This small molecule binds to this protein.
Small molecule (SMILES): O=P(O)(O)OC[C@H]1O[C@](O)(CO)[C@@H](O)[C@@H]1O

Sequence of chain 1.A:
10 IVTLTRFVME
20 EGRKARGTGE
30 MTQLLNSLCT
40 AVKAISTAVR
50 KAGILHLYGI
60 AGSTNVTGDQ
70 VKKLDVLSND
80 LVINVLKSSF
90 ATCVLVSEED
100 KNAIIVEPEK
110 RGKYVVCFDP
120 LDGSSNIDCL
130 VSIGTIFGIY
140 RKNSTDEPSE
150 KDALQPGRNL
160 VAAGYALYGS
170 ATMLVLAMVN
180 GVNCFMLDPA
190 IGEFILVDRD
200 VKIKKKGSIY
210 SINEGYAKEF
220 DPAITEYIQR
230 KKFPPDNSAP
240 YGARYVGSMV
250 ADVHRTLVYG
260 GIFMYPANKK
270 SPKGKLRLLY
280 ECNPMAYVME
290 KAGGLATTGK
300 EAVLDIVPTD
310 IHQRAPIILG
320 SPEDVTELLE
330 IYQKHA

Sequence of chain 2.A:
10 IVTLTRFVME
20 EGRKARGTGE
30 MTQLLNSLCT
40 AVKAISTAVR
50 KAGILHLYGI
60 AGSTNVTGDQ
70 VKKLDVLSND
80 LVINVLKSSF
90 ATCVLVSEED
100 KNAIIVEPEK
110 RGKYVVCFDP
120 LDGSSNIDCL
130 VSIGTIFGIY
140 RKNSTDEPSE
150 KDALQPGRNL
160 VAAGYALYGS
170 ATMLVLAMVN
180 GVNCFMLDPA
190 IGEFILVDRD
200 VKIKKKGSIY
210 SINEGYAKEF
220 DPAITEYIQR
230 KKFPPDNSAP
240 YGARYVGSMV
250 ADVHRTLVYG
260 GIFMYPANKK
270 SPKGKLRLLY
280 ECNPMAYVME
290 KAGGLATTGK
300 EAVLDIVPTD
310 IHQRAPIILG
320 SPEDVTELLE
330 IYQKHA

Binding-site contacts:
Ligand atom C2 contacts residue LYS274 of chain 1.A at 4.0 Å.
Ligand atom O2 contacts residue GLY122 of chain 1.A at 3.9 Å.
Ligand atom O2P contacts residue ARG243 of chain 2.A at 2.7 Å (salt-bridge).
Ligand atom O1P contacts residue LYS274 of chain 1.A at 4.0 Å.
Ligand atom O3P contacts residue ARG243 of chain 2.A at 3.5 Å (salt-bridge).
Ligand atom P contacts residue ASN212 of chain 1.A at 3.6 Å.
Ligand atom O3 contacts residue ASP121 of chain 1.A at 2.7 Å (salt-bridge).
Ligand atom O1P contacts residue TYR264 of chain 1.A at 2.6 Å (h-bond).
Ligand atom O5 contacts residue LYS274 of chain 1.A at 2.9 Å (salt-bridge).
Ligand atom C6 contacts residue TYR244 of chain 1.A at 3.5 Å (hydrophobic).
Ligand atom C5 contacts residue LYS274 of chain 1.A at 3.9 Å.
Ligand atom P contacts residue ARG243 of chain 2.A at 3.9 Å.
Ligand atom O2 contacts residue PO41 of chain 1.C at 3.2 Å (h-bond).
Ligand atom O6 contacts residue TYR264 of chain 1.A at 3.5 Å.
Ligand atom O2P contacts residue ASN212 of chain 1.A at 3.8 Å.
Ligand atom O6 contacts residue LYS274 of chain 1.A at 3.1 Å (salt-bridge).
Ligand atom C3 contacts residue ASP121 of chain 1.A at 3.5 Å.
Ligand atom C1 contacts residue GLU280 of chain 1.A at 3.8 Å.
Ligand atom C4 contacts residue MET248 of chain 1.A at 3.5 Å (hydrophobic).
Ligand atom C1 contacts residue ASP121 of chain 1.A at 3.9 Å.
Ligand atom O1 contacts residue PO41 of chain 1.C at 2.7 Å (h-bond).
Ligand atom C1 contacts residue ARG276 of chain 1.A at 3.7 Å.
Ligand atom O3P contacts residue TYR244 of chain 1.A at 2.7 Å (h-bond).
Ligand atom O3 contacts residue MET248 of chain 1.A at 2.9 Å (h-bond).
Ligand atom P contacts residue TYR215 of chain 1.A at 3.9 Å.
Ligand atom C1 contacts residue PO41 of chain 1.C at 3.4 Å.
Ligand atom C6 contacts residue GLY246 of chain 1.A at 3.7 Å.
Ligand atom O1 contacts residue LYS274 of chain 1.A at 3.3 Å (salt-bridge).
Ligand atom C3 contacts residue MET248 of chain 1.A at 3.6 Å (hydrophobic).
Ligand atom O1 contacts residue ARG276 of chain 1.A at 3.4 Å (salt-bridge).
Ligand atom O3P contacts residue TYR264 of chain 1.A at 3.8 Å.
Ligand atom C4 contacts residue GLY246 of chain 1.A at 3.3 Å.
Ligand atom O3 contacts residue SER247 of chain 1.A at 3.7 Å.
Ligand atom P contacts residue TYR244 of chain 1.A at 4.0 Å.
Ligand atom O3P contacts residue ASN212 of chain 1.A at 2.8 Å (h-bond).
Ligand atom C1 contacts residue MG1 of chain 1.E at 3.6 Å.
Ligand atom O4 contacts residue MET248 of chain 1.A at 3.2 Å (h-bond).
Ligand atom P contacts residue TYR264 of chain 1.A at 3.8 Å.
Ligand atom O1P contacts residue TYR215 of chain 1.A at 2.6 Å (h-bond).
Ligand atom O3 contacts residue GLY122 of chain 1.A at 3.6 Å.